A small-molecule ligand and the protein it binds are described below.
Small molecule (SMILES): CC(=O)N[C@@H]1[C@@H](O)[C@H](O)[C@@H](CO)O[C@H]1O

Binding-site contacts:
Ligand atom C2 contacts residue ASN118 of chain 34.C at 2.4 Å.
Ligand atom C1 contacts residue ASN118 of chain 34.C at 1.4 Å.
Ligand atom N2 contacts residue TYR90 of chain 34.C at 4.5 Å.
Ligand atom O5 contacts residue ASN118 of chain 34.C at 2.4 Å (h-bond).
Ligand atom O6 contacts residue THR89 of chain 34.C at 3.5 Å.
Ligand atom O6 contacts residue ASN118 of chain 34.C at 4.1 Å.
Ligand atom C6 contacts residue PHE119 of chain 34.C at 4.1 Å (hydrophobic).
Ligand atom O5 contacts residue THR89 of chain 34.C at 3.8 Å.
Ligand atom O5 contacts residue THR120 of chain 34.C at 3.4 Å (h-bond).
Ligand atom C5 contacts residue THR120 of chain 34.C at 4.0 Å.
Ligand atom C8 contacts residue ASN118 of chain 34.C at 3.9 Å.
Ligand atom N2 contacts residue ASN118 of chain 34.C at 2.9 Å (h-bond).
Ligand atom C1 contacts residue THR89 of chain 34.C at 3.9 Å.
Ligand atom O6 contacts residue THR120 of chain 34.C at 3.1 Å (h-bond).
Ligand atom C8 contacts residue TYR90 of chain 34.C at 3.9 Å (hydrophobic).
Ligand atom C4 contacts residue ASN118 of chain 34.C at 4.2 Å.
Ligand atom O5 contacts residue PHE119 of chain 34.C at 4.2 Å.
Ligand atom O6 contacts residue PHE119 of chain 34.C at 2.8 Å (h-bond).
Ligand atom O7 contacts residue TYR90 of chain 34.C at 3.7 Å.
Ligand atom C1 contacts residue SER66 of chain 34.C at 4.2 Å.
Ligand atom O7 contacts residue ASN118 of chain 34.C at 4.5 Å.
Ligand atom C5 contacts residue ASN118 of chain 34.C at 3.7 Å.
Ligand atom C6 contacts residue THR120 of chain 34.C at 3.4 Å.
Ligand atom C7 contacts residue ASN118 of chain 34.C at 3.6 Å.
Ligand atom C2 contacts residue SER66 of chain 34.C at 4.4 Å.
Ligand atom C6 contacts residue THR89 of chain 34.C at 4.2 Å.
Ligand atom C5 contacts residue THR89 of chain 34.C at 4.1 Å.
Ligand atom C3 contacts residue ASN118 of chain 34.C at 3.8 Å.
Ligand atom C7 contacts residue TYR90 of chain 34.C at 3.8 Å (hydrophobic).

Sequence of chain 34.C:
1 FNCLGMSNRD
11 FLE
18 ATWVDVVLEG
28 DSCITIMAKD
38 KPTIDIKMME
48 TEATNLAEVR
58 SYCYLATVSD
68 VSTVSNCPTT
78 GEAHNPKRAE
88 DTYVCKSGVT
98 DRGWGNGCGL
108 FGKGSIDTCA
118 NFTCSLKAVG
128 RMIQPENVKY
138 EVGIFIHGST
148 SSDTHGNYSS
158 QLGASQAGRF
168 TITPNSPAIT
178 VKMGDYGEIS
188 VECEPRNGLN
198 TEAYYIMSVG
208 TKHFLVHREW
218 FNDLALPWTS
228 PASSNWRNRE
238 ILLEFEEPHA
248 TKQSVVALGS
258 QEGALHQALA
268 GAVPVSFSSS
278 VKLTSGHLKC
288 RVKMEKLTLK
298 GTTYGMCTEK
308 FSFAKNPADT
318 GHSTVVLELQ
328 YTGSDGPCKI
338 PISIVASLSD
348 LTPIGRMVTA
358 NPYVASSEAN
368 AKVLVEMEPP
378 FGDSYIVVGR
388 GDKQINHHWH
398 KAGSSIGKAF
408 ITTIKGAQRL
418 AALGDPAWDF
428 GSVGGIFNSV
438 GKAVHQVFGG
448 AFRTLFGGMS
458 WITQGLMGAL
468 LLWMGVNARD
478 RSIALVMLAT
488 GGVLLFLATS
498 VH